Binding-site contacts:
Ligand atom O6 contacts residue ASN177 of chain 1.O at 3.6 Å.
Ligand atom C5 contacts residue ASN177 of chain 1.O at 2.9 Å.
Ligand atom C7 contacts residue ARG172 of chain 1.O at 3.7 Å.
Ligand atom C6 contacts residue ASN177 of chain 1.O at 3.7 Å.
Ligand atom C2 contacts residue ASN177 of chain 1.O at 2.8 Å.
Ligand atom C4 contacts residue ASN177 of chain 1.O at 3.8 Å.
Ligand atom C2 contacts residue ARG172 of chain 1.O at 4.3 Å.
Ligand atom N2 contacts residue ASN177 of chain 1.O at 3.7 Å.
Ligand atom C1 contacts residue ARG172 of chain 1.O at 4.0 Å.
Ligand atom O5 contacts residue ASN177 of chain 1.O at 1.5 Å (h-bond).
Ligand atom C3 contacts residue ASN177 of chain 1.O at 3.8 Å.
Ligand atom C1 contacts residue ASN177 of chain 1.O at 1.5 Å.
Ligand atom O7 contacts residue ARG172 of chain 1.O at 3.5 Å (salt-bridge).
Ligand atom N2 contacts residue ARG172 of chain 1.O at 3.9 Å.
Ligand atom C8 contacts residue ARG172 of chain 1.O at 4.3 Å.

This protein binds this small molecule.
Small molecule (SMILES): CC(=O)N[C@@H]1[C@@H](O)[C@H](O)[C@@H](CO)O[C@H]1O

Sequence of chain 1.O:
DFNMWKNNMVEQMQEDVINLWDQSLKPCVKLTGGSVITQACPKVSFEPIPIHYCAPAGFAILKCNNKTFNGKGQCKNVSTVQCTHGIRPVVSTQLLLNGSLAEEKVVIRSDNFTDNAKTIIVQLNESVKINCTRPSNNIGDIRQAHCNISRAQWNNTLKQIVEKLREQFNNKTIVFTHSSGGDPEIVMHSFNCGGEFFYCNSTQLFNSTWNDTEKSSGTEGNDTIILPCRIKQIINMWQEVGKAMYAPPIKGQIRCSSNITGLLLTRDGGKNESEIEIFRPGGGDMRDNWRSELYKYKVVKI